Binding-site contacts:
Ligand atom O5 contacts residue PHE119 of chain 37.C at 4.2 Å.
Ligand atom O6 contacts residue THR120 of chain 37.C at 3.1 Å (h-bond).
Ligand atom O6 contacts residue ASN118 of chain 37.C at 4.1 Å.
Ligand atom O5 contacts residue THR120 of chain 37.C at 3.4 Å (h-bond).
Ligand atom N2 contacts residue ASN118 of chain 37.C at 2.9 Å (h-bond).
Ligand atom C5 contacts residue THR120 of chain 37.C at 4.0 Å.
Ligand atom O6 contacts residue PHE119 of chain 37.C at 2.8 Å (h-bond).
Ligand atom C8 contacts residue ASN118 of chain 37.C at 3.9 Å.
Ligand atom C7 contacts residue TYR90 of chain 37.C at 3.8 Å (hydrophobic).
Ligand atom O7 contacts residue TYR90 of chain 37.C at 3.7 Å.
Ligand atom N2 contacts residue TYR90 of chain 37.C at 4.5 Å.
Ligand atom C1 contacts residue SER66 of chain 37.C at 4.2 Å.
Ligand atom O5 contacts residue ASN118 of chain 37.C at 2.4 Å (h-bond).
Ligand atom C2 contacts residue SER66 of chain 37.C at 4.4 Å.
Ligand atom O5 contacts residue THR89 of chain 37.C at 3.8 Å.
Ligand atom C2 contacts residue ASN118 of chain 37.C at 2.4 Å.
Ligand atom C1 contacts residue THR89 of chain 37.C at 3.9 Å.
Ligand atom C5 contacts residue ASN118 of chain 37.C at 3.7 Å.
Ligand atom C1 contacts residue ASN118 of chain 37.C at 1.4 Å.
Ligand atom C8 contacts residue TYR90 of chain 37.C at 3.9 Å (hydrophobic).
Ligand atom C7 contacts residue ASN118 of chain 37.C at 3.6 Å.
Ligand atom C6 contacts residue PHE119 of chain 37.C at 4.1 Å (hydrophobic).
Ligand atom C6 contacts residue THR89 of chain 37.C at 4.2 Å.
Ligand atom C5 contacts residue THR89 of chain 37.C at 4.1 Å.
Ligand atom C3 contacts residue ASN118 of chain 37.C at 3.8 Å.
Ligand atom O7 contacts residue ASN118 of chain 37.C at 4.5 Å.
Ligand atom C4 contacts residue ASN118 of chain 37.C at 4.2 Å.
Ligand atom C6 contacts residue THR120 of chain 37.C at 3.4 Å.
Ligand atom O6 contacts residue THR89 of chain 37.C at 3.5 Å.

Sequence of chain 37.C:
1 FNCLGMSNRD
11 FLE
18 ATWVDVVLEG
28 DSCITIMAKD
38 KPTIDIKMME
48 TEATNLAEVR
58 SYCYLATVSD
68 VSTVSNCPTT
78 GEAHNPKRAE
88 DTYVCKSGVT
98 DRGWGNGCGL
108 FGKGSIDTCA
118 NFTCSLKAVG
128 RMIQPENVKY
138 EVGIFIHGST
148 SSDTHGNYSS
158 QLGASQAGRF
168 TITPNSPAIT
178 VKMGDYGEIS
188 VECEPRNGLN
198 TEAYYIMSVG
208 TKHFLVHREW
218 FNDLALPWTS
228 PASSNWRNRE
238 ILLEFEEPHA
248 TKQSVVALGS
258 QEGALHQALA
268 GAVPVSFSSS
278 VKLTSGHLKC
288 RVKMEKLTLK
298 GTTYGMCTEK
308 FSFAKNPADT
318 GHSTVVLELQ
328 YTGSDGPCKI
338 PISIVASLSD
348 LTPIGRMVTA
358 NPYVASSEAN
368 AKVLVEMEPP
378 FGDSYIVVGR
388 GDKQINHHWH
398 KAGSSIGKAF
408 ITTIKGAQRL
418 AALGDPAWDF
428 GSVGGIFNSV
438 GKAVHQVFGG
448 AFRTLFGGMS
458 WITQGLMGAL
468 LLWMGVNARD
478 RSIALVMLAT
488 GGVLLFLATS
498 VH

The protein below binds the small molecule below.
Small molecule (SMILES): CC(=O)N[C@@H]1[C@@H](O)[C@H](O)[C@@H](CO)O[C@H]1O